Sequence of chain 1.A:
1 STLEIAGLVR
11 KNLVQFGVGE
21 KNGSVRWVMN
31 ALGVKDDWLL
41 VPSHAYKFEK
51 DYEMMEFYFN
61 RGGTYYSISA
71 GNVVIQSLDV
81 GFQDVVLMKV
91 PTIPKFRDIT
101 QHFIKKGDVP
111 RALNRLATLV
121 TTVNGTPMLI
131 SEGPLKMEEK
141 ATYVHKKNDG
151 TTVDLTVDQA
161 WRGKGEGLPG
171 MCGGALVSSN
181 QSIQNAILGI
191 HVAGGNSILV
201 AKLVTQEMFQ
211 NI

Binding-site contacts:
Ligand atom N contacts residue CYS172 of chain 1.A at 3.0 Å (h-bond).
Ligand atom NE2 contacts residue GLY194 of chain 1.A at 3.6 Å.
Ligand atom CD1 contacts residue VAL200 of chain 1.A at 3.6 Å (hydrophobic).
Ligand atom CB contacts residue HIS44 of chain 1.A at 3.5 Å.
Ligand atom N contacts residue GLY194 of chain 1.A at 3.0 Å (h-bond).
Ligand atom OE1 contacts residue HIS191 of chain 1.A at 3.0 Å (h-bond).
Ligand atom CG contacts residue LEU168 of chain 1.A at 3.7 Å (hydrophobic).
Ligand atom O contacts residue MET171 of chain 1.A at 3.4 Å (h-bond).
Ligand atom CH2 contacts residue GLY194 of chain 1.A at 3.5 Å.
Ligand atom C1 contacts residue MET29 of chain 1.A at 3.6 Å (hydrophobic).
Ligand atom C1 contacts residue CYS172 of chain 1.A at 1.8 Å (hydrophobic).
Ligand atom OE1 contacts residue GLY194 of chain 1.A at 3.6 Å.
Ligand atom C contacts residue VAL144 of chain 1.A at 3.4 Å (hydrophobic).
Ligand atom C1 contacts residue HIS44 of chain 1.A at 3.3 Å.
Ligand atom CA contacts residue VAL192 of chain 1.A at 3.5 Å (hydrophobic).
Ligand atom C contacts residue CYS172 of chain 1.A at 1.8 Å (hydrophobic).
Ligand atom CD1 contacts residue THR142 of chain 1.A at 3.5 Å.
Ligand atom CH1 contacts residue GLY194 of chain 1.A at 3.6 Å.
Ligand atom CB contacts residue CYS172 of chain 1.A at 3.4 Å (hydrophobic).
Ligand atom O contacts residue GLY195 of chain 1.A at 3.6 Å.
Ligand atom O contacts residue CYS172 of chain 1.A at 2.8 Å (h-bond).
Ligand atom CD contacts residue LEU168 of chain 1.A at 3.8 Å (hydrophobic).
Ligand atom CH3 contacts residue ASN196 of chain 1.A at 3.6 Å.
Ligand atom O contacts residue GLY194 of chain 1.A at 2.9 Å (h-bond).
Ligand atom O contacts residue VAL144 of chain 1.A at 2.9 Å (h-bond).
Ligand atom CD2 contacts residue ILE198 of chain 1.A at 3.5 Å (hydrophobic).
Ligand atom CA contacts residue VAL144 of chain 1.A at 3.2 Å (hydrophobic).
Ligand atom O contacts residue GLY170 of chain 1.A at 3.1 Å (h-bond).
Ligand atom CD contacts residue GLY194 of chain 1.A at 3.7 Å.
Ligand atom CB contacts residue TYR143 of chain 1.A at 3.6 Å (hydrophobic).
Ligand atom N contacts residue VAL144 of chain 1.A at 2.7 Å (h-bond).
Ligand atom O contacts residue ALA193 of chain 1.A at 3.3 Å.
Ligand atom O contacts residue TYR143 of chain 1.A at 3.6 Å.
Ligand atom CA contacts residue GLY194 of chain 1.A at 3.8 Å.
Ligand atom CB contacts residue VAL144 of chain 1.A at 3.7 Å (hydrophobic).
Ligand atom N contacts residue VAL192 of chain 1.A at 3.2 Å (h-bond).
Ligand atom CA contacts residue CYS172 of chain 1.A at 2.8 Å (hydrophobic).
Ligand atom CH2 contacts residue GLY167 of chain 1.A at 3.4 Å.
Ligand atom CB contacts residue HIS145 of chain 1.A at 3.7 Å.
Ligand atom CD2 contacts residue VAL200 of chain 1.A at 3.7 Å (hydrophobic).

The small molecule below binds the protein below.
Small molecule (SMILES): CC(=O)N[C@@H](CC(C)C)C(=O)N[C@@H](C)C(=O)N[C@@H](C)C(=O)N[C@@H](CCC(=O)N(C)C)C(C)=O